This small molecule binds to this protein.
Small molecule (SMILES): NC(=O)Nc1ccccc1

Sequence of chain 1.B:
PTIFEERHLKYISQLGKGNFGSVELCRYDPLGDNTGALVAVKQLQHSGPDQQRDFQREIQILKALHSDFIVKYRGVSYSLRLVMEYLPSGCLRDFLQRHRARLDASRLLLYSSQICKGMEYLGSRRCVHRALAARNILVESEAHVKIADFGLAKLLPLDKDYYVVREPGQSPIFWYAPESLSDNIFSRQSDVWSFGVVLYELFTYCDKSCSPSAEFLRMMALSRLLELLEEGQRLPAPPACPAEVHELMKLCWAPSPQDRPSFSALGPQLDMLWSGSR

Binding-site contacts:
Ligand atom C2 contacts residue PHE183 of chain 1.B at 4.4 Å (hydrophobic).
Ligand atom C6 contacts residue MET228 of chain 1.B at 3.7 Å (hydrophobic).
Ligand atom C1 contacts residue TRP202 of chain 1.B at 4.0 Å (hydrophobic).
Ligand atom C3 contacts residue ARG250 of chain 1.B at 4.3 Å.
Ligand atom N1 contacts residue LEU245 of chain 1.B at 3.7 Å.
Ligand atom C7 contacts residue LEU241 of chain 1.B at 3.9 Å (hydrophobic).
Ligand atom N2 contacts residue TRP202 of chain 1.B at 3.2 Å (h-bond).
Ligand atom O1 contacts residue ARG250 of chain 1.B at 3.6 Å.
Ligand atom C5 contacts residue PHE183 of chain 1.B at 4.0 Å (hydrophobic).
Ligand atom C7 contacts residue PHE225 of chain 1.B at 3.7 Å (hydrophobic).
Ligand atom N1 contacts residue PHE183 of chain 1.B at 4.2 Å.
Ligand atom C5 contacts residue LEU241 of chain 1.B at 3.9 Å (hydrophobic).
Ligand atom C3 contacts residue LEU245 of chain 1.B at 3.8 Å (hydrophobic).
Ligand atom C7 contacts residue GLU224 of chain 1.B at 4.3 Å.
Ligand atom C5 contacts residue LEU251 of chain 1.B at 4.0 Å (hydrophobic).
Ligand atom C5 contacts residue PRO221 of chain 1.B at 3.5 Å (hydrophobic).
Ligand atom O1 contacts residue TRP269 of chain 1.B at 4.0 Å.
Ligand atom C7 contacts residue MET228 of chain 1.B at 4.5 Å (hydrophobic).
Ligand atom C4 contacts residue LEU251 of chain 1.B at 4.0 Å (hydrophobic).
Ligand atom C2 contacts residue LEU241 of chain 1.B at 4.2 Å (hydrophobic).
Ligand atom C7 contacts residue LEU251 of chain 1.B at 4.0 Å (hydrophobic).
Ligand atom C4 contacts residue PHE183 of chain 1.B at 3.6 Å (hydrophobic).
Ligand atom O1 contacts residue LEU245 of chain 1.B at 4.3 Å.
Ligand atom C5 contacts residue PHE225 of chain 1.B at 4.0 Å (hydrophobic).
Ligand atom N1 contacts residue TRP202 of chain 1.B at 4.4 Å.
Ligand atom O1 contacts residue LEU251 of chain 1.B at 3.1 Å (h-bond).
Ligand atom C2 contacts residue LEU251 of chain 1.B at 3.9 Å (hydrophobic).
Ligand atom C4 contacts residue LEU241 of chain 1.B at 4.1 Å (hydrophobic).
Ligand atom C3 contacts residue LEU241 of chain 1.B at 4.2 Å (hydrophobic).
Ligand atom C1 contacts residue LEU251 of chain 1.B at 3.9 Å (hydrophobic).
Ligand atom C1 contacts residue TRP269 of chain 1.B at 4.2 Å (hydrophobic).
Ligand atom N2 contacts residue VAL206 of chain 1.B at 3.7 Å.
Ligand atom C6 contacts residue LEU251 of chain 1.B at 4.0 Å (hydrophobic).
Ligand atom N1 contacts residue LEU251 of chain 1.B at 4.2 Å.
Ligand atom C6 contacts residue LEU241 of chain 1.B at 4.1 Å (hydrophobic).
Ligand atom N2 contacts residue TRP269 of chain 1.B at 3.3 Å (h-bond).
Ligand atom C2 contacts residue LEU245 of chain 1.B at 4.1 Å (hydrophobic).
Ligand atom C3 contacts residue LEU251 of chain 1.B at 4.0 Å (hydrophobic).
Ligand atom C7 contacts residue PRO221 of chain 1.B at 4.0 Å (hydrophobic).
Ligand atom C1 contacts residue LEU245 of chain 1.B at 4.1 Å (hydrophobic).